The small molecule below binds the protein below.
Small molecule (SMILES): CC(=O)N[C@H]1[C@H](O[C@H]2[C@H](O)[C@@H](NC(C)=O)CO[C@@H]2CO)O[C@H](CO)[C@@H](O)[C@@H]1O

Binding-site contacts:
Ligand atom C1 contacts residue ASN12 of chain 38.F at 2.1 Å.
Ligand atom N2 contacts residue ASN12 of chain 38.F at 3.8 Å.
Ligand atom C7 contacts residue ASN12 of chain 38.F at 3.9 Å.
Ligand atom O5 contacts residue ASN12 of chain 38.F at 2.7 Å (h-bond).
Ligand atom O7 contacts residue ASN12 of chain 38.F at 3.7 Å.
Ligand atom C2 contacts residue ASN12 of chain 38.F at 3.2 Å.
Ligand atom C5 contacts residue ASN12 of chain 38.F at 4.1 Å.

Sequence of chain 38.F:
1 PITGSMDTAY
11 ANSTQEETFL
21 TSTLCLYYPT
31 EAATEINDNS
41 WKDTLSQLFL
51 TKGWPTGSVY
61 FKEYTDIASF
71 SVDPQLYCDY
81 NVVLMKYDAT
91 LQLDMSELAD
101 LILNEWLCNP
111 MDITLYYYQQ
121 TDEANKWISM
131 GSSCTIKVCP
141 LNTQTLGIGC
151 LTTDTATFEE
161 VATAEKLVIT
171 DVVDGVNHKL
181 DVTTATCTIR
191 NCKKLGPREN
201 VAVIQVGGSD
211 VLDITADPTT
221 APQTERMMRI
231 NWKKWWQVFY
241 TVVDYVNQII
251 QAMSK